Sequence of chain 1.B:
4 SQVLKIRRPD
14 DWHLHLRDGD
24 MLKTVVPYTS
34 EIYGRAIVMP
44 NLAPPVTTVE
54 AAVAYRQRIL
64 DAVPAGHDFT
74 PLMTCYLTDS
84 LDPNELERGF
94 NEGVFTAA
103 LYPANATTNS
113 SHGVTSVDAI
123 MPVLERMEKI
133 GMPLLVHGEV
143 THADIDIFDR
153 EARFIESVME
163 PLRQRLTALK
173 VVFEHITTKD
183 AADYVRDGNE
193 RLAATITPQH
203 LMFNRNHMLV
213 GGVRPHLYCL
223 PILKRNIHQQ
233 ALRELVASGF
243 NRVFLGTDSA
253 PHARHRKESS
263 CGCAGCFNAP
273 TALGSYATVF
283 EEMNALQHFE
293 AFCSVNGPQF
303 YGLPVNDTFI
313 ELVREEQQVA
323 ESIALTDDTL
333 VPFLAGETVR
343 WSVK

The small molecule below binds the protein below.
Small molecule (SMILES): NC(=O)N[C@@H](CC(=O)O)C(=O)O

Binding-site contacts:
Ligand atom C61 contacts residue ALA252 of chain 1.B at 3.7 Å (hydrophobic).
Ligand atom O5 contacts residue ZN1 of chain 1.F at 2.2 Å.
Ligand atom N1 contacts residue THR110 of chain 1.B at 3.5 Å (h-bond).
Ligand atom O4 contacts residue KCX102 of chain 1.B at 2.8 Å (h-bond).
Ligand atom C61 contacts residue THR110 of chain 1.B at 3.2 Å.
Ligand atom O2 contacts residue LEU222 of chain 1.B at 2.6 Å (h-bond).
Ligand atom N1 contacts residue ALA266 of chain 1.B at 3.1 Å (h-bond).
Ligand atom O62 contacts residue ALA252 of chain 1.B at 3.7 Å.
Ligand atom O5 contacts residue KCX102 of chain 1.B at 3.5 Å (h-bond).
Ligand atom N3 contacts residue ASP250 of chain 1.B at 2.7 Å (salt-bridge).
Ligand atom C2 contacts residue LEU222 of chain 1.B at 3.5 Å (hydrophobic).
Ligand atom O61 contacts residue HIS18 of chain 1.B at 3.3 Å.
Ligand atom C4 contacts residue THR109 of chain 1.B at 3.4 Å.
Ligand atom O4 contacts residue ZN1 of chain 1.F at 2.5 Å.
Ligand atom O4 contacts residue HIS18 of chain 1.B at 3.3 Å (h-bond).
Ligand atom O61 contacts residue ARG20 of chain 1.B at 2.9 Å (salt-bridge).
Ligand atom O2 contacts residue ALA266 of chain 1.B at 3.2 Å.
Ligand atom O4 contacts residue HIS177 of chain 1.B at 3.6 Å (h-bond).
Ligand atom O62 contacts residue THR110 of chain 1.B at 2.7 Å (h-bond).
Ligand atom C2 contacts residue ALA266 of chain 1.B at 3.6 Å (hydrophobic).
Ligand atom O62 contacts residue HIS254 of chain 1.B at 3.3 Å (h-bond).
Ligand atom O4 contacts residue ASP250 of chain 1.B at 3.1 Å (salt-bridge).
Ligand atom O2 contacts residue GLY267 of chain 1.B at 3.3 Å (h-bond).
Ligand atom O4 contacts residue ZN1 of chain 1.G at 2.0 Å.
Ligand atom C4 contacts residue ZN1 of chain 1.F at 2.7 Å.
Ligand atom O61 contacts residue ASN44 of chain 1.B at 2.9 Å (h-bond).
Ligand atom O2 contacts residue CYS221 of chain 1.B at 3.2 Å.
Ligand atom C6 contacts residue ALA252 of chain 1.B at 3.8 Å (hydrophobic).
Ligand atom O4 contacts residue HIS16 of chain 1.B at 3.7 Å.
Ligand atom O5 contacts residue THR109 of chain 1.B at 2.6 Å (h-bond).
Ligand atom C5 contacts residue THR109 of chain 1.B at 3.2 Å.
Ligand atom O5 contacts residue HIS139 of chain 1.B at 3.1 Å (h-bond).
Ligand atom O61 contacts residue THR110 of chain 1.B at 3.5 Å.
Ligand atom C61 contacts residue ARG20 of chain 1.B at 3.5 Å.
Ligand atom C4 contacts residue KCX102 of chain 1.B at 3.4 Å.
Ligand atom O62 contacts residue ARG20 of chain 1.B at 2.8 Å (salt-bridge).
Ligand atom C4 contacts residue ZN1 of chain 1.G at 3.1 Å.
Ligand atom N3 contacts residue LEU222 of chain 1.B at 2.9 Å (h-bond).
Ligand atom O62 contacts residue ALA266 of chain 1.B at 3.0 Å (h-bond).
Ligand atom C6 contacts residue THR110 of chain 1.B at 3.8 Å.